Sequence of chain 1.D:
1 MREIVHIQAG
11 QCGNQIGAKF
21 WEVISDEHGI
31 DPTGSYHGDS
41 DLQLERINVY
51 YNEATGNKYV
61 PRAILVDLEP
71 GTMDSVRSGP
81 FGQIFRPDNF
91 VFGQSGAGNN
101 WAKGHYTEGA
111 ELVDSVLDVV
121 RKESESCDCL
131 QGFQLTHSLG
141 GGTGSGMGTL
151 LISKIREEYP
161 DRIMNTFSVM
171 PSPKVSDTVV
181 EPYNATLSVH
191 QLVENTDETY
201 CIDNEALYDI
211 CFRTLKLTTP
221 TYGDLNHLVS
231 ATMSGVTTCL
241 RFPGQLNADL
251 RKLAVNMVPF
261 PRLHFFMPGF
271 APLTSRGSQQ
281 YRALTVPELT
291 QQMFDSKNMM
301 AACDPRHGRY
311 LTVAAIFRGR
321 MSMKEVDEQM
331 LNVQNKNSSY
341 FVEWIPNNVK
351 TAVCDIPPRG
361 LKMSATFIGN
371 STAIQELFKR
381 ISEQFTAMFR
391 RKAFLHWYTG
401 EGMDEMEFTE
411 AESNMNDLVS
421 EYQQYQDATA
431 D

This small molecule binds to this protein.
Small molecule (SMILES): CC(=O)O[C@H]1[C@H]2[C@H]([C@@H]3[C@@H](O)[C@@H]4[C@H]([C@H](C)C[C@]5(O)OC(=O)[C@@](C)(O)[C@]45C)[C@@]3(C)[C@H]1OC(C)=O)[C@@H](O)C(=O)[C@H]1C[C@@H]3O[C@@H]3[C@H](OC(C)=O)[C@]21C

Binding-site contacts:
Ligand atom CAO contacts residue LEU215 of chain 1.D at 3.6 Å (hydrophobic).
Ligand atom CAE contacts residue GLY360 of chain 1.D at 3.6 Å.
Ligand atom CBL contacts residue GLY223 of chain 1.D at 3.3 Å.
Ligand atom CBI contacts residue GLY223 of chain 1.D at 3.7 Å.
Ligand atom CBB contacts residue ASP224 of chain 1.D at 3.6 Å.
Ligand atom CBH contacts residue ASP224 of chain 1.D at 3.1 Å.
Ligand atom CAN contacts residue HIS227 of chain 1.D at 4.0 Å.
Ligand atom CAV contacts residue HIS227 of chain 1.D at 3.8 Å.
Ligand atom OAG contacts residue ASP224 of chain 1.D at 3.7 Å.
Ligand atom CBG contacts residue ASP224 of chain 1.D at 2.4 Å.
Ligand atom OBJ contacts residue THR221 of chain 1.D at 4.0 Å.
Ligand atom CBE contacts residue ASP224 of chain 1.D at 2.4 Å.
Ligand atom CBC contacts residue ASP224 of chain 1.D at 2.9 Å.
Ligand atom OBJ contacts residue ASP224 of chain 1.D at 2.8 Å (salt-bridge).
Ligand atom CBI contacts residue ASP224 of chain 1.D at 3.1 Å.
Ligand atom CBR contacts residue ARG276 of chain 1.D at 3.5 Å.
Ligand atom CAS contacts residue HIS227 of chain 1.D at 3.6 Å.
Ligand atom OAB contacts residue HIS227 of chain 1.D at 3.6 Å (h-bond).
Ligand atom CAT contacts residue HIS227 of chain 1.D at 3.2 Å.
Ligand atom CBF contacts residue ASP224 of chain 1.D at 1.4 Å.
Ligand atom CBM contacts residue ASP224 of chain 1.D at 2.8 Å.
Ligand atom CBD contacts residue ASP224 of chain 1.D at 3.2 Å.
Ligand atom CAO contacts residue LEU217 of chain 1.D at 3.7 Å (hydrophobic).
Ligand atom CAP contacts residue ARG276 of chain 1.D at 3.4 Å.
Ligand atom OBS contacts residue GLY223 of chain 1.D at 3.3 Å.
Ligand atom OBK contacts residue LEU361 of chain 1.D at 3.7 Å.
Ligand atom OAC contacts residue HIS227 of chain 1.D at 4.0 Å.
Ligand atom CBL contacts residue HIS227 of chain 1.D at 3.7 Å.
Ligand atom CBN contacts residue ARG276 of chain 1.D at 3.5 Å.
Ligand atom CAM contacts residue HIS227 of chain 1.D at 3.5 Å.
Ligand atom OBV contacts residue ASP224 of chain 1.D at 3.6 Å (salt-bridge).
Ligand atom CBH contacts residue GLY223 of chain 1.D at 4.0 Å.
Ligand atom CBL contacts residue ASP224 of chain 1.D at 2.6 Å.
Ligand atom OAH contacts residue LEU215 of chain 1.D at 3.7 Å.
Ligand atom OBS contacts residue ASP224 of chain 1.D at 3.9 Å.
Ligand atom OAH contacts residue THR274 of chain 1.D at 3.8 Å.
Ligand atom CBM contacts residue LEU217 of chain 1.D at 3.2 Å (hydrophobic).
Ligand atom CAA contacts residue GLN280 of chain 1.D at 3.7 Å.
Ligand atom OAG contacts residue LEU215 of chain 1.D at 3.8 Å.
Ligand atom OAF contacts residue THR274 of chain 1.D at 3.8 Å.